Sequence of chain 1.B:
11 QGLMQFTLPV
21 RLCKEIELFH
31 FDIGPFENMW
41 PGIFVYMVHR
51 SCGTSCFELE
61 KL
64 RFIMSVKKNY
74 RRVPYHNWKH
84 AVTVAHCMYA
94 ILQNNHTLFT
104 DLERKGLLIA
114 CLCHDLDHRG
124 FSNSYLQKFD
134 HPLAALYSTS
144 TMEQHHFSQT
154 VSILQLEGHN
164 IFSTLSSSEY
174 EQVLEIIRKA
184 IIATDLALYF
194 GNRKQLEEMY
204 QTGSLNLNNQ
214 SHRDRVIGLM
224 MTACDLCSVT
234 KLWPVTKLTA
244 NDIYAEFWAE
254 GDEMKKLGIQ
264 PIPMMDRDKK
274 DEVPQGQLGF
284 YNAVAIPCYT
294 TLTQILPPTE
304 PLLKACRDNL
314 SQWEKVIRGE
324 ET

Binding-site contacts:
Ligand atom C8 contacts residue GLY279 of chain 1.B at 3.5 Å.
Ligand atom C25 contacts residue PHE250 of chain 1.B at 3.8 Å (hydrophobic).
Ligand atom N11 contacts residue ILE246 of chain 1.B at 3.6 Å.
Ligand atom C9 contacts residue TYR247 of chain 1.B at 3.5 Å (hydrophobic).
Ligand atom C31 contacts residue GLU275 of chain 1.B at 3.7 Å.
Ligand atom C14 contacts residue PHE283 of chain 1.B at 3.7 Å (hydrophobic).
Ligand atom C12 contacts residue LEU229 of chain 1.B at 3.6 Å (hydrophobic).
Ligand atom C16 contacts residue MET267 of chain 1.B at 3.5 Å (hydrophobic).
Ligand atom C31 contacts residue LYS272 of chain 1.B at 3.7 Å.
Ligand atom N10 contacts residue ILE246 of chain 1.B at 3.5 Å.
Ligand atom C8 contacts residue MET267 of chain 1.B at 3.7 Å (hydrophobic).
Ligand atom N4 contacts residue TYR247 of chain 1.B at 2.6 Å (h-bond).
Ligand atom C32 contacts residue GLU275 of chain 1.B at 3.6 Å.
Ligand atom C22 contacts residue ILE246 of chain 1.B at 3.6 Å (hydrophobic).
Ligand atom C29 contacts residue ASP228 of chain 1.B at 3.8 Å.
Ligand atom C17 contacts residue MET267 of chain 1.B at 3.7 Å (hydrophobic).
Ligand atom C13 contacts residue MET267 of chain 1.B at 3.6 Å (hydrophobic).
Ligand atom C3 contacts residue TYR247 of chain 1.B at 3.4 Å (hydrophobic).
Ligand atom C8 contacts residue TYR247 of chain 1.B at 3.8 Å (hydrophobic).
Ligand atom C1 contacts residue PHE283 of chain 1.B at 3.8 Å (hydrophobic).
Ligand atom C26 contacts residue MET267 of chain 1.B at 3.8 Å (hydrophobic).
Ligand atom N15 contacts residue PHE283 of chain 1.B at 3.6 Å.
Ligand atom C2 contacts residue PHE283 of chain 1.B at 3.6 Å (hydrophobic).
Ligand atom C22 contacts residue SER231 of chain 1.B at 3.8 Å.
Ligand atom C21 contacts residue GLY279 of chain 1.B at 3.5 Å.
Ligand atom N4 contacts residue MET267 of chain 1.B at 3.8 Å.
Ligand atom N10 contacts residue PHE283 of chain 1.B at 3.6 Å.
Ligand atom N18 contacts residue PHE250 of chain 1.B at 3.7 Å.
Ligand atom C28 contacts residue HIS79 of chain 1.B at 3.6 Å.
Ligand atom C3 contacts residue MET267 of chain 1.B at 3.7 Å (hydrophobic).
Ligand atom C21 contacts residue MET267 of chain 1.B at 3.7 Å (hydrophobic).
Ligand atom N6 contacts residue MET267 of chain 1.B at 3.6 Å (h-bond).
Ligand atom C31 contacts residue VAL276 of chain 1.B at 3.7 Å (hydrophobic).
Ligand atom O19 contacts residue GLN280 of chain 1.B at 2.9 Å (h-bond).
Ligand atom C17 contacts residue PHE283 of chain 1.B at 3.2 Å (hydrophobic).
Ligand atom C22 contacts residue VAL232 of chain 1.B at 3.6 Å (hydrophobic).
Ligand atom C5 contacts residue PHE283 of chain 1.B at 3.8 Å (hydrophobic).
Ligand atom C9 contacts residue GLN280 of chain 1.B at 3.6 Å.
Ligand atom C30 contacts residue PRO266 of chain 1.B at 3.4 Å (hydrophobic).
Ligand atom O20 contacts residue PHE283 of chain 1.B at 3.7 Å.

The small molecule below binds the protein below.
Small molecule (SMILES): COCCN(C)C(=O)c1cnn(C)c1C(=O)Nc1ccn2cc(-c3ccccc3)nc2c1